Binding-site contacts:
Ligand atom C4 contacts residue ASN598 of chain 1.A at 4.2 Å.
Ligand atom O7 contacts residue ASN598 of chain 1.A at 3.2 Å (h-bond).
Ligand atom O5 contacts residue ASN598 of chain 1.A at 2.4 Å (h-bond).
Ligand atom C5 contacts residue THR600 of chain 1.A at 4.2 Å.
Ligand atom C1 contacts residue ASN598 of chain 1.A at 1.4 Å.
Ligand atom O6 contacts residue THR600 of chain 1.A at 3.4 Å.
Ligand atom C1 contacts residue THR600 of chain 1.A at 4.4 Å.
Ligand atom C5 contacts residue ASN598 of chain 1.A at 3.7 Å.
Ligand atom C8 contacts residue ARG628 of chain 1.A at 3.5 Å.
Ligand atom C2 contacts residue ASN598 of chain 1.A at 2.5 Å.
Ligand atom N2 contacts residue ASN598 of chain 1.A at 2.9 Å (h-bond).
Ligand atom C3 contacts residue ASN598 of chain 1.A at 3.8 Å.
Ligand atom C7 contacts residue ASN598 of chain 1.A at 3.2 Å.
Ligand atom O5 contacts residue THR600 of chain 1.A at 3.6 Å.
Ligand atom C6 contacts residue THR600 of chain 1.A at 4.0 Å.
Ligand atom C8 contacts residue ASN598 of chain 1.A at 4.3 Å.

Sequence of chain 1.A:
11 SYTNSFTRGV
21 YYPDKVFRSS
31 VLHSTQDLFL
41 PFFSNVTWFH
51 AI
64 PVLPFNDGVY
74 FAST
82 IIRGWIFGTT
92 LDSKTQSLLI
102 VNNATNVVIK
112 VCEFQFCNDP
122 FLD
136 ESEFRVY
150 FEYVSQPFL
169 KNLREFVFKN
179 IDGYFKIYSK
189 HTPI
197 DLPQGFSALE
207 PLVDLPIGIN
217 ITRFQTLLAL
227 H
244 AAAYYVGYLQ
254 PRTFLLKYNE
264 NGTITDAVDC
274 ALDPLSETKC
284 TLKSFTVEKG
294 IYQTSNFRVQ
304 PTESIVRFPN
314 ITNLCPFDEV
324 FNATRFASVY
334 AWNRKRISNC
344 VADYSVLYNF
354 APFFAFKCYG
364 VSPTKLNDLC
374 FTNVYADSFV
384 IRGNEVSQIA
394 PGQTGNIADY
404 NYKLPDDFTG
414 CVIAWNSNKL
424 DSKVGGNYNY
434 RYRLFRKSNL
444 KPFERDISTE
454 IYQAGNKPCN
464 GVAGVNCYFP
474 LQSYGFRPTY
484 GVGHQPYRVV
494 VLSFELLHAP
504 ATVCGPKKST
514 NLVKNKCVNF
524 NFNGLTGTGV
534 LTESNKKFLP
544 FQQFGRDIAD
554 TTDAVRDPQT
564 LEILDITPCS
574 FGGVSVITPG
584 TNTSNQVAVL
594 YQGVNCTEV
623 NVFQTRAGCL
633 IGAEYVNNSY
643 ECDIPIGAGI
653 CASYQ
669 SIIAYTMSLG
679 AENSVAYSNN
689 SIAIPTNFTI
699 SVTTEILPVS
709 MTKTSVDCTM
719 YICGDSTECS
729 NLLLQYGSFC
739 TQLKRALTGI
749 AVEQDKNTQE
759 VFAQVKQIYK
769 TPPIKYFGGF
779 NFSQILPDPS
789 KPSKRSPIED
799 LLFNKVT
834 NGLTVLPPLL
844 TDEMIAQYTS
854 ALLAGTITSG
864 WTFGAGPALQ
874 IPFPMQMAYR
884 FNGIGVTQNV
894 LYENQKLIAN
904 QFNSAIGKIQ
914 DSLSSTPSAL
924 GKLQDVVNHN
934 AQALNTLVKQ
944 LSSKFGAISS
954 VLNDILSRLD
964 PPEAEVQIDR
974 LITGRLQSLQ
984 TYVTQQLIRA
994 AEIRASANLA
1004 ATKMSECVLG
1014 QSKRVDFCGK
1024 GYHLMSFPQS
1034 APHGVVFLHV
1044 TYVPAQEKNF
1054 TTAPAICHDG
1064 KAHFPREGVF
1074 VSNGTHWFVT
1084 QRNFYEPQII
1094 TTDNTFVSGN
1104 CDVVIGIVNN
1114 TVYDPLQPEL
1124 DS

This protein binds this small molecule.
Small molecule (SMILES): CC(=O)N[C@@H]1[C@@H](O)[C@H](O)[C@@H](CO)O[C@H]1O